Sequence of chain 1.QA:
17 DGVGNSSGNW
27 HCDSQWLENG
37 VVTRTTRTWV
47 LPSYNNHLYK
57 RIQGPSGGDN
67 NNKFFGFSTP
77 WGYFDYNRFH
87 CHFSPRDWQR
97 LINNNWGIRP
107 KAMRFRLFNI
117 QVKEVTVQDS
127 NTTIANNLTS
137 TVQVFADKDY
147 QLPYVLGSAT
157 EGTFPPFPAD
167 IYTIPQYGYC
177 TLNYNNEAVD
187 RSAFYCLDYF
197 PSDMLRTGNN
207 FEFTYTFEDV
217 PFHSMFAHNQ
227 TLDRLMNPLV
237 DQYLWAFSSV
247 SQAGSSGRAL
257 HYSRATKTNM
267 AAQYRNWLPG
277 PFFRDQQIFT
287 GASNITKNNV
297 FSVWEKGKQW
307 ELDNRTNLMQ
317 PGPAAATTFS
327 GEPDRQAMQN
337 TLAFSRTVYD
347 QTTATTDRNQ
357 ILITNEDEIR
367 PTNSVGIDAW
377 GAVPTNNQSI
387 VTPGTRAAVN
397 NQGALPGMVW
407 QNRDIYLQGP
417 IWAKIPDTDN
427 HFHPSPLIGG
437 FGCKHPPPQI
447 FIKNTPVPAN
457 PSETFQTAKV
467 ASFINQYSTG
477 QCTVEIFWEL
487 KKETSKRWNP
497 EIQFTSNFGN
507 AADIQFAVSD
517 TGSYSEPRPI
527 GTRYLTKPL

Binding-site contacts:
Ligand atom C6 contacts residue PRO430 of chain 1.QA at 3.7 Å (hydrophobic).
Ligand atom C2 contacts residue GLY438 of chain 1.QA at 3.9 Å.
Ligand atom C4 contacts residue PRO217 of chain 1.QA at 3.8 Å (hydrophobic).
Ligand atom P contacts residue ASP425 of chain 1.RA at 3.7 Å.
Ligand atom N6 contacts residue ASN408 of chain 1.QA at 3.9 Å.
Ligand atom N9 contacts residue PRO217 of chain 1.QA at 4.2 Å.
Ligand atom O2P contacts residue ASP425 of chain 1.RA at 3.2 Å (salt-bridge).
Ligand atom C2 contacts residue PRO430 of chain 1.QA at 3.8 Å (hydrophobic).
Ligand atom O5' contacts residue HIS429 of chain 1.QA at 4.2 Å.
Ligand atom N6 contacts residue GLY436 of chain 1.QA at 3.8 Å.
Ligand atom C5 contacts residue SER431 of chain 1.QA at 4.0 Å.
Ligand atom N6 contacts residue PRO430 of chain 1.QA at 4.1 Å.
Ligand atom N6 contacts residue GLY438 of chain 1.QA at 4.2 Å.
Ligand atom C5' contacts residue HIS429 of chain 1.QA at 3.1 Å.
Ligand atom C2' contacts residue HIS429 of chain 1.QA at 3.7 Å.
Ligand atom N3 contacts residue PRO217 of chain 1.QA at 3.9 Å.
Ligand atom C2' contacts residue PRO430 of chain 1.QA at 3.5 Å (hydrophobic).
Ligand atom N1 contacts residue PRO430 of chain 1.QA at 3.5 Å (h-bond).
Ligand atom N9 contacts residue ASN426 of chain 1.RA at 4.1 Å.
Ligand atom C8 contacts residue ASP425 of chain 1.RA at 4.1 Å.
Ligand atom O2P contacts residue ASN426 of chain 1.RA at 3.3 Å.
Ligand atom N1 contacts residue PRO217 of chain 1.QA at 4.1 Å.
Ligand atom N1 contacts residue GLY438 of chain 1.QA at 3.7 Å.
Ligand atom O2P contacts residue HIS427 of chain 1.RA at 3.1 Å.
Ligand atom O4' contacts residue ASN426 of chain 1.RA at 4.0 Å.
Ligand atom C5 contacts residue PRO217 of chain 1.QA at 3.8 Å (hydrophobic).
Ligand atom N6 contacts residue PRO432 of chain 1.QA at 4.0 Å.
Ligand atom C4' contacts residue HIS429 of chain 1.QA at 3.9 Å.
Ligand atom N6 contacts residue SER431 of chain 1.QA at 3.3 Å.
Ligand atom C6 contacts residue SER431 of chain 1.QA at 3.8 Å.
Ligand atom O4' contacts residue HIS429 of chain 1.QA at 4.0 Å.
Ligand atom N3 contacts residue PRO430 of chain 1.QA at 4.1 Å.
Ligand atom C6 contacts residue PRO217 of chain 1.QA at 4.0 Å (hydrophobic).
Ligand atom N7 contacts residue ASN408 of chain 1.QA at 3.5 Å (h-bond).
Ligand atom C2 contacts residue PRO217 of chain 1.QA at 3.8 Å (hydrophobic).
Ligand atom C5' contacts residue HIS427 of chain 1.RA at 4.0 Å.
Ligand atom C8 contacts residue ASN426 of chain 1.RA at 3.0 Å.
Ligand atom N7 contacts residue SER431 of chain 1.QA at 3.8 Å.
Ligand atom C3' contacts residue HIS429 of chain 1.QA at 3.7 Å.
Ligand atom N7 contacts residue ASN426 of chain 1.RA at 3.5 Å (h-bond).

Sequence of chain 1.RA:
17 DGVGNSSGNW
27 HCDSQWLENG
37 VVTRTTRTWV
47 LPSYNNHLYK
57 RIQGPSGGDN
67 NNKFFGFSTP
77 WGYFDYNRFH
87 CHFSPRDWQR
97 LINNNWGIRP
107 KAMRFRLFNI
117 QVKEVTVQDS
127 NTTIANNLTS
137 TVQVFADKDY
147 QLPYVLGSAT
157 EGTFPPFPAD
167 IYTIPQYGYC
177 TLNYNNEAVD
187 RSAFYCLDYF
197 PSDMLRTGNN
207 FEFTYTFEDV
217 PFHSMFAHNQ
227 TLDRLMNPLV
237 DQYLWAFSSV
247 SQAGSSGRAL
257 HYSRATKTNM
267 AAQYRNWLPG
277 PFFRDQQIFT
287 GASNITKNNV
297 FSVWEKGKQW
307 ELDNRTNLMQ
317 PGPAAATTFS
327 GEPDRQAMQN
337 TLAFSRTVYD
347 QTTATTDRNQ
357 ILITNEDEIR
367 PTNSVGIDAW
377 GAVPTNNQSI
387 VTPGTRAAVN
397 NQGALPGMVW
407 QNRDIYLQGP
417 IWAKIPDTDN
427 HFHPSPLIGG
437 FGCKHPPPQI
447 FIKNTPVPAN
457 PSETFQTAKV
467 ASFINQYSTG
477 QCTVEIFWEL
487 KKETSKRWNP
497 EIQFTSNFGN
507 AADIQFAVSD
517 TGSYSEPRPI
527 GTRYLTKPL

A protein and the small-molecule ligand that binds it are described below.
Small molecule (SMILES): Nc1ncnc2c1ncn2[C@H]1C[C@H](O)[C@@H](COP(=O)(O)O)O1